A protein and the small-molecule ligand that binds it are described below.
Small molecule (SMILES): CCCCCCCCCCO[C@@H]1O[C@H](CO)[C@@H](O[C@H]2O[C@H](CO)[C@@H](O)[C@H](O)[C@H]2O)[C@H](O)[C@H]1O

Binding-site contacts:
Ligand atom O61 contacts residue TYR102 of chain 1.D at 4.0 Å.
Ligand atom C37 contacts residue PHE459 of chain 1.A at 3.9 Å (hydrophobic).
Ligand atom O61 contacts residue TRP98 of chain 1.D at 3.5 Å (h-bond).
Ligand atom C1 contacts residue GLY31 of chain 1.M at 3.5 Å.
Ligand atom C25 contacts residue LEU95 of chain 1.D at 4.2 Å (hydrophobic).
Ligand atom C31 contacts residue TRP98 of chain 1.D at 4.2 Å (hydrophobic).
Ligand atom O3 contacts residue TYR35 of chain 1.M at 3.9 Å.
Ligand atom C1 contacts residue TRP32 of chain 1.M at 3.4 Å (hydrophobic).
Ligand atom O55 contacts residue TRP32 of chain 1.M at 3.1 Å.
Ligand atom C19 contacts residue LEU28 of chain 1.M at 4.2 Å (hydrophobic).
Ligand atom C6 contacts residue TRP98 of chain 1.D at 4.2 Å (hydrophobic).
Ligand atom O6 contacts residue TYR35 of chain 1.M at 4.1 Å.
Ligand atom O5 contacts residue TRP98 of chain 1.D at 3.6 Å.
Ligand atom C31 contacts residue LEU27 of chain 1.M at 4.0 Å (hydrophobic).
Ligand atom O16 contacts residue TRP98 of chain 1.D at 3.8 Å.
Ligand atom O1 contacts residue TYR35 of chain 1.M at 3.5 Å.
Ligand atom C25 contacts residue LEU27 of chain 1.M at 4.2 Å (hydrophobic).
Ligand atom C34 contacts residue LEU34 of chain 1.M at 4.2 Å (hydrophobic).
Ligand atom C40 contacts residue PHE37 of chain 1.L at 4.2 Å (hydrophobic).
Ligand atom C43 contacts residue PHE459 of chain 1.A at 4.0 Å (hydrophobic).
Ligand atom C28 contacts residue GLY31 of chain 1.M at 3.8 Å.
Ligand atom C43 contacts residue LEU35 of chain 1.A at 3.8 Å (hydrophobic).
Ligand atom O16 contacts residue LEU28 of chain 1.M at 4.0 Å.
Ligand atom O16 contacts residue GLY31 of chain 1.M at 3.5 Å.
Ligand atom C10 contacts residue TYR35 of chain 1.M at 3.4 Å (hydrophobic).
Ligand atom C5 contacts residue TYR35 of chain 1.M at 3.6 Å (hydrophobic).
Ligand atom C57 contacts residue TRP98 of chain 1.D at 3.7 Å (hydrophobic).
Ligand atom O49 contacts residue GLY31 of chain 1.M at 3.4 Å.
Ligand atom C28 contacts residue LEU27 of chain 1.M at 4.0 Å (hydrophobic).
Ligand atom C25 contacts residue TRP98 of chain 1.D at 3.9 Å (hydrophobic).
Ligand atom C28 contacts residue TRP98 of chain 1.D at 3.6 Å (hydrophobic).
Ligand atom C43 contacts residue PHE37 of chain 1.L at 4.2 Å (hydrophobic).
Ligand atom C19 contacts residue LEU27 of chain 1.M at 3.8 Å (hydrophobic).
Ligand atom C22 contacts residue TRP98 of chain 1.D at 3.5 Å (hydrophobic).
Ligand atom C40 contacts residue LEU462 of chain 1.A at 4.2 Å (hydrophobic).
Ligand atom C18 contacts residue LEU28 of chain 1.M at 3.5 Å (hydrophobic).
Ligand atom O3 contacts residue HIS36 of chain 1.M at 3.8 Å.
Ligand atom O49 contacts residue LEU28 of chain 1.M at 2.8 Å (h-bond).
Ligand atom C1 contacts residue LEU28 of chain 1.M at 4.0 Å (hydrophobic).
Ligand atom O49 contacts residue TRP32 of chain 1.M at 2.9 Å (h-bond).

Sequence of chain 1.D:
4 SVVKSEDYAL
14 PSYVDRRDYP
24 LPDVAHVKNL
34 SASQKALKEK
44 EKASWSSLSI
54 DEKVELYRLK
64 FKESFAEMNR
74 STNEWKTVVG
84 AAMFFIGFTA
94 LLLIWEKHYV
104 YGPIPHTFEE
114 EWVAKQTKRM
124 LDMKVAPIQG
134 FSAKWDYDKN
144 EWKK

Sequence of chain 1.M:
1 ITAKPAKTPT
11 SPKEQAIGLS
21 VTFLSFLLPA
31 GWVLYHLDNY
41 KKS

Sequence of chain 1.L:
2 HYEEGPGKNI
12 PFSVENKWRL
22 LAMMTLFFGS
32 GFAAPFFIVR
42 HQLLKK

Sequence of chain 1.A:
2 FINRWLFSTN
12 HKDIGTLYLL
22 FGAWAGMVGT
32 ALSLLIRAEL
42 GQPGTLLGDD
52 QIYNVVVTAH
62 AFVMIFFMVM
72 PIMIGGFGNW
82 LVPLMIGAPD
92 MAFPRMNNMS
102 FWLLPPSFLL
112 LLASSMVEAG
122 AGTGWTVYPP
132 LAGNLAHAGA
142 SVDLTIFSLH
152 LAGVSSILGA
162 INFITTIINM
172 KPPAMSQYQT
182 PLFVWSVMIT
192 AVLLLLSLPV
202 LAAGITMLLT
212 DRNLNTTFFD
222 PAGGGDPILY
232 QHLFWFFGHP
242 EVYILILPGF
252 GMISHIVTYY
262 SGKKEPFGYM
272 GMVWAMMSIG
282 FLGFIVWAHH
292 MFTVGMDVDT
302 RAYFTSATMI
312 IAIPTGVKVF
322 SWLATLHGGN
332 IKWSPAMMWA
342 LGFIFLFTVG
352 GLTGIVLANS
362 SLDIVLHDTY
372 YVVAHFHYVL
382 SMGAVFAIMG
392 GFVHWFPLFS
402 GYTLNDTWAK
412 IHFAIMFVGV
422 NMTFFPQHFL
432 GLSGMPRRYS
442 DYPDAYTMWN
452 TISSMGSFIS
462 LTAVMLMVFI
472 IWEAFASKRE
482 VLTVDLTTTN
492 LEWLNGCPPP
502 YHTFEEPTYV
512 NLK